Sequence of chain 1.D:
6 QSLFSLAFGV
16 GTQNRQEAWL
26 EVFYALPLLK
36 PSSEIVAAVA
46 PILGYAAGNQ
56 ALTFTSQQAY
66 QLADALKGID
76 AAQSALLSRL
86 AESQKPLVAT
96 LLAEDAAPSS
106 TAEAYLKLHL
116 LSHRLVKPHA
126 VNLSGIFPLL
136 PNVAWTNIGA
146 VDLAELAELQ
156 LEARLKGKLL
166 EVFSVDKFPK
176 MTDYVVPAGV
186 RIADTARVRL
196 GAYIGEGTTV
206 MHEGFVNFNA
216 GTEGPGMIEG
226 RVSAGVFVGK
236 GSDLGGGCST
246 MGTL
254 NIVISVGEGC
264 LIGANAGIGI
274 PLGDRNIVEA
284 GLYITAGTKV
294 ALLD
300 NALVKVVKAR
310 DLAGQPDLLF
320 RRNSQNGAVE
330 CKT

Binding-site contacts:
Ligand atom OXT contacts residue ASN212 of chain 1.E at 3.4 Å (h-bond).
Ligand atom CAJ contacts residue MET206 of chain 1.D at 4.3 Å (hydrophobic).
Ligand atom OAD contacts residue ARG194 of chain 1.E at 3.1 Å (salt-bridge).
Ligand atom N contacts residue GLU224 of chain 1.D at 3.1 Å (salt-bridge).
Ligand atom N contacts residue MET246 of chain 1.E at 4.4 Å.
Ligand atom CAJ contacts residue PHE132 of chain 1.E at 3.8 Å (hydrophobic).
Ligand atom C contacts residue ALA229 of chain 1.E at 3.6 Å (hydrophobic).
Ligand atom CA contacts residue MET246 of chain 1.E at 4.1 Å (hydrophobic).
Ligand atom C contacts residue ASN212 of chain 1.E at 3.4 Å.
Ligand atom O contacts residue PHE210 of chain 1.E at 3.8 Å.
Ligand atom CA contacts residue GLU224 of chain 1.D at 4.5 Å.
Ligand atom CAF contacts residue ARG194 of chain 1.E at 4.0 Å.
Ligand atom OAD contacts residue PHE132 of chain 1.E at 3.8 Å.
Ligand atom OXT contacts residue SER228 of chain 1.E at 3.4 Å.
Ligand atom CAH contacts residue ASN212 of chain 1.E at 4.0 Å.
Ligand atom C contacts residue SER228 of chain 1.E at 3.6 Å.
Ligand atom OAD contacts residue ARG186 of chain 1.D at 3.4 Å (salt-bridge).
Ligand atom CAJ contacts residue ARG194 of chain 1.E at 3.8 Å.
Ligand atom OAB contacts residue MET222 of chain 1.D at 4.0 Å.
Ligand atom CAF contacts residue ASN212 of chain 1.E at 3.0 Å.
Ligand atom CAG contacts residue MET206 of chain 1.D at 4.2 Å (hydrophobic).
Ligand atom OAD contacts residue MET206 of chain 1.D at 3.8 Å.
Ligand atom O contacts residue ALA229 of chain 1.E at 4.0 Å.
Ligand atom CAG contacts residue ASN212 of chain 1.E at 4.1 Å.
Ligand atom CAF contacts residue MET206 of chain 1.D at 4.2 Å (hydrophobic).
Ligand atom CAH contacts residue PHE132 of chain 1.E at 3.6 Å (hydrophobic).
Ligand atom O contacts residue SER228 of chain 1.E at 3.6 Å.
Ligand atom CAJ contacts residue ARG186 of chain 1.D at 4.5 Å.
Ligand atom CAH contacts residue ARG194 of chain 1.E at 3.6 Å.
Ligand atom O contacts residue ASN212 of chain 1.E at 3.1 Å (h-bond).
Ligand atom OXT contacts residue ALA229 of chain 1.E at 2.6 Å (h-bond).

Sequence of chain 1.E:
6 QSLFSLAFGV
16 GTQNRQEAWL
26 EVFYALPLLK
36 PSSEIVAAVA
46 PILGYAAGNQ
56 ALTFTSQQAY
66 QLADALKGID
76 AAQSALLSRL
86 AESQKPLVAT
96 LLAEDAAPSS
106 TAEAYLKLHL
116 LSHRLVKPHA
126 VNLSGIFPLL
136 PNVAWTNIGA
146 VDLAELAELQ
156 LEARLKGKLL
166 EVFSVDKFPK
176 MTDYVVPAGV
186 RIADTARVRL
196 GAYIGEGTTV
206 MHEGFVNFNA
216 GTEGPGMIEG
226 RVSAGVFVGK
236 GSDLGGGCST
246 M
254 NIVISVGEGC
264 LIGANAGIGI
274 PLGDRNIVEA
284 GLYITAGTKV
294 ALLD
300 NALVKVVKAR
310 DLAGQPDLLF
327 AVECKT

A small-molecule ligand and the protein it binds are described below.
Small molecule (SMILES): N[C@H](CCCCC(=O)O)C(=O)O